A protein and the small-molecule ligand that binds it are described below.
Small molecule (SMILES): Cc1cn(C[C@H](N)C(=O)O)c(=O)n(Cc2cc(-c3ccccc3)sc2C(=O)O)c1=O

Sequence of chain 2.A:
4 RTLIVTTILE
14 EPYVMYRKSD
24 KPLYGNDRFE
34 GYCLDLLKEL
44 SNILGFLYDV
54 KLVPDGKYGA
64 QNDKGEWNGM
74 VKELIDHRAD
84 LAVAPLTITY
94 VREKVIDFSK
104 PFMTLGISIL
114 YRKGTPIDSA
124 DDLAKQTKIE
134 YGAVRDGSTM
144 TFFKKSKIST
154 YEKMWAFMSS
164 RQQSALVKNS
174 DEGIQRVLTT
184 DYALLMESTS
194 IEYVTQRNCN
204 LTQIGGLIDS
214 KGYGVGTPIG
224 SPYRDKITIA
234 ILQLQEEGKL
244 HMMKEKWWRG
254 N

Binding-site contacts:
Ligand atom C10 contacts residue ARG95 of chain 2.A at 3.5 Å.
Ligand atom O11 contacts residue PRO88 of chain 2.A at 3.8 Å.
Ligand atom O12 contacts residue ARG95 of chain 2.A at 2.8 Å (salt-bridge).
Ligand atom C13 contacts residue PRO88 of chain 2.A at 3.8 Å (hydrophobic).
Ligand atom O24 contacts residue GLU190 of chain 2.A at 3.8 Å.
Ligand atom N9 contacts residue TYR216 of chain 2.A at 3.7 Å.
Ligand atom S20 contacts residue VAL137 of chain 2.A at 3.6 Å.
Ligand atom C6 contacts residue TYR61 of chain 2.A at 3.4 Å (hydrophobic).
Ligand atom N9 contacts residue THR90 of chain 2.A at 3.0 Å (h-bond).
Ligand atom C22 contacts residue THR142 of chain 2.A at 3.3 Å.
Ligand atom S20 contacts residue GLY140 of chain 2.A at 4.0 Å.
Ligand atom C13 contacts residue GLU13 of chain 2.A at 3.8 Å.
Ligand atom C8 contacts residue PRO88 of chain 2.A at 3.9 Å (hydrophobic).
Ligand atom O23 contacts residue THR142 of chain 2.A at 2.8 Å (h-bond).
Ligand atom C8 contacts residue THR90 of chain 2.A at 3.8 Å.
Ligand atom C6 contacts residue PRO88 of chain 2.A at 3.7 Å (hydrophobic).
Ligand atom C22 contacts residue SER141 of chain 2.A at 3.3 Å.
Ligand atom C30 contacts residue SER173 of chain 2.A at 3.7 Å.
Ligand atom N5 contacts residue TYR61 of chain 2.A at 4.0 Å.
Ligand atom O24 contacts residue THR142 of chain 2.A at 2.7 Å (h-bond).
Ligand atom C1 contacts residue TYR216 of chain 2.A at 3.8 Å (hydrophobic).
Ligand atom C13 contacts residue TYR61 of chain 2.A at 3.9 Å (hydrophobic).
Ligand atom C10 contacts residue TYR61 of chain 2.A at 3.8 Å (hydrophobic).
Ligand atom O23 contacts residue GLY140 of chain 2.A at 3.4 Å.
Ligand atom O11 contacts residue LEU89 of chain 2.A at 3.5 Å.
Ligand atom O11 contacts residue TYR61 of chain 2.A at 3.9 Å.
Ligand atom O12 contacts residue TYR61 of chain 2.A at 3.5 Å.
Ligand atom O24 contacts residue SER141 of chain 2.A at 3.4 Å (h-bond).
Ligand atom C29 contacts residue ASN172 of chain 2.A at 3.8 Å.
Ligand atom O23 contacts residue SER141 of chain 2.A at 3.0 Å (h-bond).
Ligand atom C7 contacts residue TYR61 of chain 2.A at 3.6 Å (hydrophobic).
Ligand atom C28 contacts residue ASN172 of chain 2.A at 3.8 Å.
Ligand atom N9 contacts residue PRO88 of chain 2.A at 3.0 Å (h-bond).
Ligand atom O11 contacts residue ARG95 of chain 2.A at 2.7 Å (salt-bridge).
Ligand atom O14 contacts residue SER193 of chain 2.A at 3.6 Å.
Ligand atom C13 contacts residue TYR216 of chain 2.A at 3.8 Å (hydrophobic).
Ligand atom C1 contacts residue TYR61 of chain 2.A at 4.0 Å (hydrophobic).
Ligand atom O15 contacts residue SER141 of chain 2.A at 3.7 Å.
Ligand atom C10 contacts residue THR90 of chain 2.A at 4.0 Å.
Ligand atom O11 contacts residue THR90 of chain 2.A at 2.9 Å (h-bond).